Binding-site contacts:
Ligand atom C14 contacts residue GLN6 of chain 1.B at 4.0 Å.
Ligand atom C29 contacts residue ILE41 of chain 1.A at 3.6 Å (hydrophobic).
Ligand atom C12 contacts residue ILE206 of chain 1.A at 4.2 Å (hydrophobic).
Ligand atom C11 contacts residue PHE54 of chain 1.A at 3.9 Å (hydrophobic).
Ligand atom C24 contacts residue GLN6 of chain 1.B at 3.2 Å.
Ligand atom C6 contacts residue PHE54 of chain 1.A at 3.4 Å (hydrophobic).
Ligand atom N7 contacts residue ALA101 of chain 1.A at 3.6 Å.
Ligand atom C6 contacts residue ILE102 of chain 1.A at 3.9 Å (hydrophobic).
Ligand atom N1 contacts residue ILE216 of chain 1.A at 3.8 Å.
Ligand atom C5 contacts residue ILE216 of chain 1.A at 3.8 Å (hydrophobic).
Ligand atom C33 contacts residue ILE216 of chain 1.A at 3.9 Å (hydrophobic).
Ligand atom N7 contacts residue ILE102 of chain 1.A at 3.0 Å (h-bond).
Ligand atom N8 contacts residue PHE54 of chain 1.A at 4.2 Å.
Ligand atom N3 contacts residue ILE216 of chain 1.A at 3.8 Å.
Ligand atom C5 contacts residue PHE54 of chain 1.A at 3.4 Å (hydrophobic).
Ligand atom C2 contacts residue PRO83 of chain 1.A at 3.6 Å (hydrophobic).
Ligand atom N1 contacts residue PHE54 of chain 1.A at 4.2 Å.
Ligand atom C4 contacts residue ILE216 of chain 1.A at 3.9 Å (hydrophobic).
Ligand atom C2 contacts residue PHE54 of chain 1.A at 3.8 Å (hydrophobic).
Ligand atom N10 contacts residue ILE102 of chain 1.A at 2.9 Å (h-bond).
Ligand atom N3 contacts residue PHE54 of chain 1.A at 3.7 Å.
Ligand atom C15 contacts residue ASN33 of chain 1.A at 4.2 Å.
Ligand atom C9 contacts residue PHE54 of chain 1.A at 3.8 Å (hydrophobic).
Ligand atom C15 contacts residue GLN6 of chain 1.B at 3.6 Å.
Ligand atom C9 contacts residue ILE216 of chain 1.A at 3.6 Å (hydrophobic).
Ligand atom N10 contacts residue PHE54 of chain 1.A at 3.7 Å.
Ligand atom C33 contacts residue ASP217 of chain 1.A at 4.0 Å.
Ligand atom C37 contacts residue PHE54 of chain 1.A at 3.5 Å (hydrophobic).
Ligand atom C2 contacts residue ALA101 of chain 1.A at 3.9 Å (hydrophobic).
Ligand atom C2 contacts residue THR100 of chain 1.A at 3.9 Å.
Ligand atom C6 contacts residue ILE216 of chain 1.A at 4.2 Å (hydrophobic).
Ligand atom C4 contacts residue PHE54 of chain 1.A at 3.7 Å (hydrophobic).
Ligand atom C2 contacts residue ILE102 of chain 1.A at 3.8 Å (hydrophobic).
Ligand atom C24 contacts residue GLN109 of chain 1.A at 3.4 Å.
Ligand atom C2 contacts residue ILE216 of chain 1.A at 3.7 Å (hydrophobic).
Ligand atom N7 contacts residue ILE216 of chain 1.A at 3.9 Å.
Ligand atom N8 contacts residue ILE216 of chain 1.A at 3.7 Å.
Ligand atom N7 contacts residue PHE54 of chain 1.A at 3.8 Å.
Ligand atom C29 contacts residue ASN33 of chain 1.A at 3.8 Å.
Ligand atom N3 contacts residue PRO83 of chain 1.A at 4.2 Å.

Sequence of chain 1.A:
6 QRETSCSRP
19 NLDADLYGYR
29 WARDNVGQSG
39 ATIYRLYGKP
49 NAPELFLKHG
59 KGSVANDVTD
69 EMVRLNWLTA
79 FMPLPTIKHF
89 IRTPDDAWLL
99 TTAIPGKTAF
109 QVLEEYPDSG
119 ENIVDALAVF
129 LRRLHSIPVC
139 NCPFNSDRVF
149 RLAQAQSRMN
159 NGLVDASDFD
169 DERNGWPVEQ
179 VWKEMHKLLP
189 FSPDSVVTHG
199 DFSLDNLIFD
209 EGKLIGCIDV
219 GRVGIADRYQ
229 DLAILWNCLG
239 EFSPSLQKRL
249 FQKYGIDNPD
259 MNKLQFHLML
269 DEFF

A protein and the small-molecule ligand that binds it are described below.
Small molecule (SMILES): Cc1ccc(-c2nn(C(C)(C)C)c3ncnc(N)c23)cc1

Sequence of chain 1.B:
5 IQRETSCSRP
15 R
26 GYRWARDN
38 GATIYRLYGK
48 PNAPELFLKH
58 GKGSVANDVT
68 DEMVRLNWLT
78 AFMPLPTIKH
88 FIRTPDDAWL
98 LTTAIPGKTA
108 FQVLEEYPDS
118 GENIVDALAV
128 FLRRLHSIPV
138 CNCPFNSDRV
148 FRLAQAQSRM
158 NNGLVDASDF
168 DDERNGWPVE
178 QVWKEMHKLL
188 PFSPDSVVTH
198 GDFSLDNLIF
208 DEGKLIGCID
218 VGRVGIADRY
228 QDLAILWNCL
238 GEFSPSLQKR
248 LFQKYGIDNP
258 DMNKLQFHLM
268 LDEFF